Binding-site contacts:
Ligand atom C41 contacts residue TRP32 of chain 1.D at 3.7 Å (hydrophobic).
Ligand atom C04 contacts residue LEU43 of chain 1.D at 3.8 Å (hydrophobic).
Ligand atom C38 contacts residue HIS95 of chain 1.D at 3.4 Å.
Ligand atom C47 contacts residue PRO33 of chain 1.D at 3.6 Å (hydrophobic).
Ligand atom C47 contacts residue VAL38 of chain 1.D at 3.9 Å (hydrophobic).
Ligand atom C40 contacts residue TRP32 of chain 1.D at 3.6 Å (hydrophobic).
Ligand atom C07 contacts residue TRP32 of chain 1.D at 4.0 Å (hydrophobic).
Ligand atom N36 contacts residue LEU43 of chain 1.D at 3.5 Å.
Ligand atom C28 contacts residue VAL38 of chain 1.D at 3.7 Å (hydrophobic).
Ligand atom N30 contacts residue VAL38 of chain 1.D at 3.9 Å.
Ligand atom C31 contacts residue VAL97 of chain 1.D at 3.7 Å (hydrophobic).
Ligand atom C39 contacts residue HIS95 of chain 1.D at 4.0 Å.
Ligand atom O46 contacts residue ASN91 of chain 1.D at 3.2 Å (h-bond).
Ligand atom C45 contacts residue LEU45 of chain 1.D at 3.9 Å (hydrophobic).
Ligand atom C44 contacts residue ASN91 of chain 1.D at 3.3 Å.
Ligand atom C06 contacts residue TRP32 of chain 1.D at 3.6 Å (hydrophobic).
Ligand atom C37 contacts residue VAL97 of chain 1.D at 3.5 Å (hydrophobic).
Ligand atom C05 contacts residue LEU43 of chain 1.D at 3.5 Å (hydrophobic).
Ligand atom C44 contacts residue TYR90 of chain 1.D at 3.4 Å (hydrophobic).
Ligand atom N25 contacts residue TRP32 of chain 1.D at 3.8 Å.
Ligand atom C35 contacts residue LEU43 of chain 1.D at 3.7 Å (hydrophobic).
Ligand atom O46 contacts residue VAL97 of chain 1.D at 3.6 Å.
Ligand atom C21 contacts residue ALA42 of chain 1.D at 4.0 Å (hydrophobic).
Ligand atom C45 contacts residue TYR90 of chain 1.D at 3.7 Å (hydrophobic).
Ligand atom N30 contacts residue VAL97 of chain 1.D at 3.9 Å.
Ligand atom C26 contacts residue LEU43 of chain 1.D at 3.7 Å (hydrophobic).
Ligand atom C40 contacts residue PRO33 of chain 1.D at 4.0 Å (hydrophobic).
Ligand atom C43 contacts residue LEU45 of chain 1.D at 3.5 Å (hydrophobic).
Ligand atom N25 contacts residue LEU43 of chain 1.D at 3.9 Å.
Ligand atom C06 contacts residue LEU43 of chain 1.D at 3.6 Å (hydrophobic).
Ligand atom C44 contacts residue LEU45 of chain 1.D at 3.4 Å (hydrophobic).
Ligand atom N27 contacts residue PRO33 of chain 1.D at 3.2 Å (h-bond).
Ligand atom C05 contacts residue TRP32 of chain 1.D at 3.6 Å (hydrophobic).
Ligand atom C45 contacts residue ASN91 of chain 1.D at 3.2 Å.
Ligand atom C47 contacts residue PHE34 of chain 1.D at 3.9 Å (hydrophobic).
Ligand atom C29 contacts residue PRO33 of chain 1.D at 3.8 Å (hydrophobic).
Ligand atom C28 contacts residue PRO33 of chain 1.D at 2.9 Å (hydrophobic).
Ligand atom C41 contacts residue PRO33 of chain 1.D at 4.0 Å (hydrophobic).
Ligand atom O46 contacts residue CYS87 of chain 1.D at 3.7 Å.
Ligand atom C38 contacts residue VAL97 of chain 1.D at 3.9 Å (hydrophobic).

Sequence of chain 1.D:
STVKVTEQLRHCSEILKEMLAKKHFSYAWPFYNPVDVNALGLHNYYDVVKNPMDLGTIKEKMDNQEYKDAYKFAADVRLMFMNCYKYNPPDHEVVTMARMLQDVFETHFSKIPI

This small molecule binds to this protein.
Small molecule (SMILES): CCOc1cc(C(=O)N2CCC(N3CCN(C)CC3)CC2)ccc1Nc1ncc2c(n1)N(C1CCCC1)c1ccccc1C(=O)N2C